This small molecule binds to this protein.
Small molecule (SMILES): CC(=O)N[C@@H]1[C@@H](O)[C@H](O)[C@@H](CO)O[C@H]1O

Sequence of chain 3.C:
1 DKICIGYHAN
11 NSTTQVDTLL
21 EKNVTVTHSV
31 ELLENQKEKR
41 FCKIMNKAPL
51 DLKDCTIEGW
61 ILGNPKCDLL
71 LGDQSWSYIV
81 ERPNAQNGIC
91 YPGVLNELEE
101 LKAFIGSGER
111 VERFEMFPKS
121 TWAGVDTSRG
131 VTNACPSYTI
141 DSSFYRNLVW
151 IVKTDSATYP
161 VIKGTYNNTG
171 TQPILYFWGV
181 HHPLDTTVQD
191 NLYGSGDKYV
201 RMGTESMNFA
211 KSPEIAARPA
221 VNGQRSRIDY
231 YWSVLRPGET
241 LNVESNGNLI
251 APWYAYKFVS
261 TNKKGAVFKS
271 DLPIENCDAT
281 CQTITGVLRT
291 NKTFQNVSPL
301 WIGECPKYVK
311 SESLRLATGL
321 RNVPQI

Sequence of chain 3.D:
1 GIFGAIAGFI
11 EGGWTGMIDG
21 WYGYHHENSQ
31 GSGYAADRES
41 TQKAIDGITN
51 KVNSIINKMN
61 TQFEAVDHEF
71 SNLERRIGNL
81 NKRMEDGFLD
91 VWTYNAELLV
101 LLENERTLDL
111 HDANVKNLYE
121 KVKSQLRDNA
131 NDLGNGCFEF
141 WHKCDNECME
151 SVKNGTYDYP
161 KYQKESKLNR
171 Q

Binding-site contacts:
Ligand atom N2 contacts residue ASN291 of chain 3.C at 2.9 Å (h-bond).
Ligand atom C1 contacts residue ASN291 of chain 3.C at 1.5 Å.
Ligand atom C3 contacts residue ASN291 of chain 3.C at 3.8 Å.
Ligand atom C8 contacts residue ASN291 of chain 3.C at 4.3 Å.
Ligand atom C5 contacts residue ASN291 of chain 3.C at 3.7 Å.
Ligand atom C2 contacts residue ASN291 of chain 3.C at 2.4 Å.
Ligand atom O7 contacts residue ASN291 of chain 3.C at 2.9 Å (h-bond).
Ligand atom C4 contacts residue ASN291 of chain 3.C at 4.2 Å.
Ligand atom C7 contacts residue ASN291 of chain 3.C at 3.1 Å.
Ligand atom O5 contacts residue ASN291 of chain 3.C at 2.4 Å (h-bond).
Ligand atom C6 contacts residue ILE56 of chain 3.D at 4.3 Å (hydrophobic).
Ligand atom O6 contacts residue ILE56 of chain 3.D at 4.3 Å.